Binding-site contacts:
Ligand atom C6 contacts residue ASN318 of chain 2.H at 3.2 Å.
Ligand atom C6 contacts residue SER284 of chain 2.H at 3.5 Å.
Ligand atom O6 contacts residue SER284 of chain 2.H at 2.6 Å (h-bond).
Ligand atom O6 contacts residue ASN318 of chain 2.H at 2.6 Å (h-bond).

Sequence of chain 2.H:
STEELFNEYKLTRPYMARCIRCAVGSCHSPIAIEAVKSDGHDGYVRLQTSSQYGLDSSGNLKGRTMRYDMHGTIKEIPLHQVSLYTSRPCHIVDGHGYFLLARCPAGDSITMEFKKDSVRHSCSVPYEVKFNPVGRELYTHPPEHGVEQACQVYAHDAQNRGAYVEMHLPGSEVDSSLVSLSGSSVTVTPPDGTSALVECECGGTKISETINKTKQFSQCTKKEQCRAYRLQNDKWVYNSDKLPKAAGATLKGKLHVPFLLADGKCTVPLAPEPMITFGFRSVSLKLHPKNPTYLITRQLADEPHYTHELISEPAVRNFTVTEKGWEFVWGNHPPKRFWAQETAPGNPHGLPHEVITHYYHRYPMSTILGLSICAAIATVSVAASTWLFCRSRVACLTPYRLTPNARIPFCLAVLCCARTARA

A small-molecule ligand and the protein it binds are described below.
Small molecule (SMILES): CC(=O)N[C@@H]1[C@@H](O)[C@H](O)[C@@H](CO)O[C@H]1O